Binding-site contacts:
Ligand atom CG1 contacts residue GLN139 of chain 1.B at 3.6 Å.
Ligand atom N contacts residue GLN139 of chain 1.B at 2.9 Å (h-bond).
Ligand atom CD contacts residue GLU141 of chain 1.B at 4.0 Å.
Ligand atom CG contacts residue ALA140 of chain 1.B at 4.1 Å (hydrophobic).
Ligand atom CG contacts residue GLU141 of chain 1.B at 3.4 Å.
Ligand atom OD1 contacts residue HIS142 of chain 1.B at 2.9 Å (h-bond).
Ligand atom CA contacts residue GLN139 of chain 1.B at 3.8 Å.
Ligand atom CG contacts residue HIS142 of chain 1.B at 3.9 Å.
Ligand atom CD contacts residue ASP138 of chain 1.B at 3.4 Å.
Ligand atom CD1 contacts residue TRP103 of chain 1.A at 4.0 Å (hydrophobic).
Ligand atom CD contacts residue GLN139 of chain 1.B at 4.0 Å.
Ligand atom OD1 contacts residue GLU141 of chain 1.B at 3.3 Å (salt-bridge).
Ligand atom OD2 contacts residue ALA140 of chain 1.B at 3.5 Å.
Ligand atom CB contacts residue GLN139 of chain 1.B at 3.8 Å.
Ligand atom CD1 contacts residue TRP102 of chain 1.A at 4.1 Å (hydrophobic).
Ligand atom CD1 contacts residue THR95 of chain 1.A at 3.6 Å.
Ligand atom CD contacts residue ALA140 of chain 1.B at 3.9 Å (hydrophobic).
Ligand atom C contacts residue GLN66 of chain 1.A at 4.0 Å.
Ligand atom C contacts residue GLN139 of chain 1.B at 3.7 Å.
Ligand atom CD1 contacts residue ALA99 of chain 1.A at 4.1 Å (hydrophobic).
Ligand atom CG2 contacts residue MET149 of chain 1.B at 3.9 Å (hydrophobic).
Ligand atom O contacts residue THR96 of chain 1.A at 3.7 Å.
Ligand atom CB contacts residue MET149 of chain 1.B at 3.9 Å (hydrophobic).
Ligand atom CG contacts residue THR145 of chain 1.B at 3.7 Å.
Ligand atom CB contacts residue GLN139 of chain 1.B at 3.5 Å.
Ligand atom CG1 contacts residue MET149 of chain 1.B at 3.8 Å (hydrophobic).
Ligand atom CD1 contacts residue THR96 of chain 1.A at 3.8 Å.
Ligand atom NZ contacts residue ASP138 of chain 1.B at 3.0 Å (salt-bridge).
Ligand atom O contacts residue GLN66 of chain 1.A at 2.9 Å (h-bond).
Ligand atom CB contacts residue GLU141 of chain 1.B at 3.7 Å.
Ligand atom CB contacts residue GLU141 of chain 1.B at 3.1 Å.
Ligand atom CA contacts residue GLN139 of chain 1.B at 3.6 Å.
Ligand atom CE contacts residue ASP138 of chain 1.B at 3.7 Å.
Ligand atom CG contacts residue GLU141 of chain 1.B at 3.8 Å.
Ligand atom OD2 contacts residue GLU141 of chain 1.B at 2.7 Å (salt-bridge).
Ligand atom ND2 contacts residue GLU141 of chain 1.B at 2.9 Å (salt-bridge).
Ligand atom OD1 contacts residue THR145 of chain 1.B at 3.2 Å (h-bond).
Ligand atom CB contacts residue THR145 of chain 1.B at 3.6 Å.
Ligand atom CG contacts residue THR96 of chain 1.A at 4.0 Å.
Ligand atom CG contacts residue GLU141 of chain 1.B at 3.5 Å.

Sequence of chain 1.B:
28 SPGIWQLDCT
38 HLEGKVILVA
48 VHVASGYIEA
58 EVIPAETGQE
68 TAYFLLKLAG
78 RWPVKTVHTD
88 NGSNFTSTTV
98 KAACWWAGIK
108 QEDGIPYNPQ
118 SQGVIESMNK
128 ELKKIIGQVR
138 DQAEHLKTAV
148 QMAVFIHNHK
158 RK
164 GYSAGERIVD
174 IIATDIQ

A small-molecule ligand and the protein it binds are described below.
Small molecule (SMILES): CC[C@H](C)[C@@H]1NC(=O)[C@H](CCCCN)NC(=O)[C@H](CC(C)C)NC(=O)[C@H](CO)NC(=O)[C@H](CC(=O)O)NC(=O)[C@H](CC(C)C)NC(=O)[C@H](CC(N)=O)NC(=O)[C@H](CC(=O)O)NC1=O

Sequence of chain 1.A:
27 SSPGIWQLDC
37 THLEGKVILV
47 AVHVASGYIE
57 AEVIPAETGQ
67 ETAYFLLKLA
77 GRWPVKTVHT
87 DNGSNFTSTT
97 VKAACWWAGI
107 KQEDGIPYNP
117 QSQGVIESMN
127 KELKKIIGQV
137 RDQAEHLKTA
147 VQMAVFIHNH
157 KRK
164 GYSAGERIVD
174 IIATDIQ